This small molecule binds to this protein.
Small molecule (SMILES): O=c1[nH]cnc2c1ncn2[C@@H]1O[C@H](COP(=O)(O)O)[C@@H](O)[C@H]1O

Sequence of chain 1.D:
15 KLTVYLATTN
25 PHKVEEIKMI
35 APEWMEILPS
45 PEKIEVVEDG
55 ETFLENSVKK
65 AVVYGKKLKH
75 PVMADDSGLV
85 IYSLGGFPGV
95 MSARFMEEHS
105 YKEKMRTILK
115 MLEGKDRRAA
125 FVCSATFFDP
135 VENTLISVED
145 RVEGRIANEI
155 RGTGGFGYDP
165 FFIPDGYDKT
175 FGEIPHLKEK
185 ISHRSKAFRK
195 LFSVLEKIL

Binding-site contacts:
Ligand atom C5' contacts residue SER81 of chain 1.D at 3.4 Å.
Ligand atom C2 contacts residue TYR162 of chain 1.D at 3.3 Å (hydrophobic).
Ligand atom N3 contacts residue TYR162 of chain 1.D at 3.4 Å (h-bond).
Ligand atom C8 contacts residue SER81 of chain 1.D at 3.2 Å.
Ligand atom O6 contacts residue ARG188 of chain 1.D at 2.9 Å (salt-bridge).
Ligand atom C2 contacts residue PHE125 of chain 1.D at 3.4 Å (hydrophobic).
Ligand atom N1 contacts residue ASP163 of chain 1.D at 2.7 Å (salt-bridge).
Ligand atom C2 contacts residue PHE160 of chain 1.D at 3.2 Å (hydrophobic).
Ligand atom N1 contacts residue LYS182 of chain 1.D at 3.5 Å (salt-bridge).
Ligand atom O2P contacts residue GLU52 of chain 1.D at 2.8 Å (salt-bridge).
Ligand atom O2' contacts residue TYR105 of chain 1.D at 3.1 Å (h-bond).
Ligand atom C2 contacts residue ASP163 of chain 1.D at 3.2 Å.
Ligand atom O3' contacts residue ALA97 of chain 1.D at 3.1 Å (h-bond).
Ligand atom O3P contacts residue LYS27 of chain 1.D at 2.7 Å (salt-bridge).
Ligand atom O2' contacts residue GLY161 of chain 1.D at 3.3 Å.
Ligand atom P contacts residue LYS27 of chain 1.D at 3.5 Å.
Ligand atom C5 contacts residue PHE160 of chain 1.D at 3.5 Å (hydrophobic).
Ligand atom N3 contacts residue PHE125 of chain 1.D at 3.5 Å.
Ligand atom C8 contacts residue ARG188 of chain 1.D at 3.6 Å.
Ligand atom C5 contacts residue HIS187 of chain 1.D at 3.5 Å.
Ligand atom N7 contacts residue HIS187 of chain 1.D at 3.2 Å (h-bond).
Ligand atom O4' contacts residue SER81 of chain 1.D at 3.4 Å (h-bond).
Ligand atom O3P contacts residue ASP80 of chain 1.D at 3.6 Å.
Ligand atom O6 contacts residue HIS187 of chain 1.D at 2.8 Å.
Ligand atom O1P contacts residue SO41 of chain 1.L at 2.7 Å (h-bond).
Ligand atom C6 contacts residue HIS187 of chain 1.D at 3.4 Å.
Ligand atom O1P contacts residue LYS27 of chain 1.D at 3.2 Å (salt-bridge).
Ligand atom C4' contacts residue SER96 of chain 1.D at 3.5 Å.
Ligand atom O6 contacts residue LYS182 of chain 1.D at 3.1 Å (salt-bridge).
Ligand atom O3P contacts residue SER81 of chain 1.D at 3.0 Å (h-bond).
Ligand atom N1 contacts residue PHE125 of chain 1.D at 3.6 Å.
Ligand atom C3' contacts residue TYR105 of chain 1.D at 3.1 Å (hydrophobic).
Ligand atom N7 contacts residue ARG188 of chain 1.D at 2.9 Å (salt-bridge).
Ligand atom O4' contacts residue GLY82 of chain 1.D at 3.6 Å.
Ligand atom O4' contacts residue SER96 of chain 1.D at 3.2 Å.
Ligand atom O1P contacts residue LYS64 of chain 1.D at 3.6 Å.
Ligand atom O3' contacts residue SER96 of chain 1.D at 3.1 Å.
Ligand atom O2P contacts residue ASP80 of chain 1.D at 3.2 Å (salt-bridge).
Ligand atom O3' contacts residue TYR105 of chain 1.D at 2.6 Å (h-bond).
Ligand atom N7 contacts residue SER81 of chain 1.D at 3.5 Å.